Sequence of chain 1.A:
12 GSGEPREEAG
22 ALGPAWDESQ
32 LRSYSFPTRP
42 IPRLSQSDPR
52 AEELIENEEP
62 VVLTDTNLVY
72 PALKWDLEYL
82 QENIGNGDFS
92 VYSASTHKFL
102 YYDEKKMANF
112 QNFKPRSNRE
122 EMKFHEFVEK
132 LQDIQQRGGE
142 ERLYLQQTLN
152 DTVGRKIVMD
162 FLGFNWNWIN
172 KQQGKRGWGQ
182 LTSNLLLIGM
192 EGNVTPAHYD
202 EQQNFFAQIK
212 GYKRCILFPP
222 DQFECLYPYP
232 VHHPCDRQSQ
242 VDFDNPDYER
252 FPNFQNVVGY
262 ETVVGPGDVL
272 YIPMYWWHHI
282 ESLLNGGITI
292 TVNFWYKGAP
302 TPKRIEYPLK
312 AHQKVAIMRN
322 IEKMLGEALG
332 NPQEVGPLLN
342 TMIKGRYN

Binding-site contacts:
Ligand atom N contacts residue GLU202 of chain 1.A at 3.0 Å (salt-bridge).
Ligand atom CA contacts residue TYR102 of chain 1.A at 3.6 Å (hydrophobic).
Ligand atom CB contacts residue LYS298 of chain 1.A at 3.7 Å.
Ligand atom CD2 contacts residue ALA329 of chain 2.A at 3.1 Å (hydrophobic).
Ligand atom N contacts residue ASP201 of chain 1.A at 3.1 Å (salt-bridge).
Ligand atom CA contacts residue GLU202 of chain 1.A at 3.5 Å.
Ligand atom O contacts residue ASN321 of chain 1.A at 2.7 Å (h-bond).
Ligand atom O contacts residue GLN203 of chain 1.A at 2.8 Å (h-bond).
Ligand atom CB contacts residue GLU202 of chain 1.A at 3.7 Å.
Ligand atom OE1 contacts residue GLU105 of chain 1.A at 2.9 Å (salt-bridge).
Ligand atom CG contacts residue TYR102 of chain 1.A at 3.6 Å (hydrophobic).
Ligand atom N contacts residue TYR102 of chain 1.A at 3.5 Å (h-bond).
Ligand atom CB contacts residue ALA329 of chain 2.A at 3.6 Å (hydrophobic).
Ligand atom OG contacts residue ZN1 of chain 1.C at 2.9 Å.
Ligand atom CB contacts residue TYR276 of chain 1.A at 3.0 Å (hydrophobic).
Ligand atom C contacts residue TYR102 of chain 1.A at 3.5 Å (hydrophobic).
Ligand atom C contacts residue ARG238 of chain 1.A at 3.5 Å.
Ligand atom CD2 contacts residue GLN314 of chain 1.A at 3.6 Å.
Ligand atom C contacts residue GLU202 of chain 1.A at 3.4 Å.
Ligand atom O contacts residue ASN321 of chain 1.A at 2.3 Å (h-bond).
Ligand atom CB contacts residue ARG238 of chain 1.A at 3.6 Å.
Ligand atom CG1 contacts residue GLU328 of chain 2.A at 3.5 Å.
Ligand atom OG contacts residue HIS199 of chain 1.A at 3.4 Å (h-bond).
Ligand atom CG1 contacts residue GLN203 of chain 1.A at 3.2 Å.
Ligand atom CG1 contacts residue ALA329 of chain 2.A at 3.2 Å (hydrophobic).
Ligand atom O contacts residue ARG238 of chain 1.A at 3.0 Å (salt-bridge).
Ligand atom CG1 contacts residue TRP296 of chain 1.A at 3.7 Å (hydrophobic).
Ligand atom O contacts residue GLU202 of chain 1.A at 3.3 Å.
Ligand atom CD2 contacts residue THR302 of chain 1.A at 3.5 Å.
Ligand atom O contacts residue GLU202 of chain 1.A at 3.0 Å (salt-bridge).
Ligand atom OG contacts residue ASP201 of chain 1.A at 2.7 Å (salt-bridge).
Ligand atom CA contacts residue ASN321 of chain 1.A at 3.6 Å.
Ligand atom O contacts residue TYR102 of chain 1.A at 3.6 Å (h-bond).
Ligand atom CB contacts residue TYR93 of chain 1.A at 3.5 Å (hydrophobic).
Ligand atom N contacts residue GLU202 of chain 1.A at 3.4 Å (salt-bridge).
Ligand atom N contacts residue GLU202 of chain 1.A at 3.6 Å.
Ligand atom C contacts residue ASN321 of chain 1.A at 3.1 Å.
Ligand atom OE1 contacts residue ASP104 of chain 1.A at 3.4 Å (salt-bridge).
Ligand atom O contacts residue ILE318 of chain 1.A at 3.6 Å.
Ligand atom O contacts residue ALA317 of chain 1.A at 3.3 Å (h-bond).

The protein below binds the small molecule below.
Small molecule (SMILES): CC(C)C[C@H](NC(=O)[C@H](C)NC(=O)[C@@H](NC(=O)[C@H](C)N)C(C)C)C(=O)N[C@@H](CC(C)C)C(=O)N[C@@H](CC(C)C)C(=O)N[C@@H](C)C(=O)N[C@@H](CC1=NC=NC1)C(=O)NCC(=O)N[C@@H](C)C(=O)N[C@@H](CC(=O)O)C(=O)N[C@H](C(=O)N[C@@H](CO)C(=O)N[C@@H](C)C(=O)N[C@H](C=O)CCC(N)=O)C(C)C

Sequence of chain 2.A:
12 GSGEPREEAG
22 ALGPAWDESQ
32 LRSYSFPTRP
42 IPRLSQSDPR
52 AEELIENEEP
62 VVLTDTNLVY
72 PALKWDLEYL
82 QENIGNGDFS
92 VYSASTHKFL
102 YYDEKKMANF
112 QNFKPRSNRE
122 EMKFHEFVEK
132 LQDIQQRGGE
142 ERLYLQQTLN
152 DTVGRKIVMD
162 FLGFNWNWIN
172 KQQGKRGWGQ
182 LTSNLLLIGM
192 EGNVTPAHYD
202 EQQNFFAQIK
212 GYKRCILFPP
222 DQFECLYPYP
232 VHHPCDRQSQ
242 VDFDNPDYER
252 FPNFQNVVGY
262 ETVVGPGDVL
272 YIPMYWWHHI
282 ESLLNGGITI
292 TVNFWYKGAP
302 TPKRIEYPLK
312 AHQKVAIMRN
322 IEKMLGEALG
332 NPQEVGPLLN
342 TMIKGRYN